Sequence of chain 1.B:
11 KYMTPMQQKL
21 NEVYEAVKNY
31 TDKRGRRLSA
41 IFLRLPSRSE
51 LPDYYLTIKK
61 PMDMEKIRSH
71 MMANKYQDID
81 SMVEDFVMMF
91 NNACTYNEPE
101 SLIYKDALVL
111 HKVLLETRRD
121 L

This protein binds this small molecule.
Small molecule (SMILES): O=c1nc2n(c3ccccc13)CC[C@@H]2CN1CCCCC1

Binding-site contacts:
Ligand atom CAD contacts residue ILE41 of chain 1.B at 4.2 Å (hydrophobic).
Ligand atom CAF contacts residue MET89 of chain 1.B at 4.2 Å (hydrophobic).
Ligand atom CAB contacts residue PHE42 of chain 1.B at 3.5 Å (hydrophobic).
Ligand atom OAK contacts residue ASN92 of chain 1.B at 3.9 Å.
Ligand atom CAL contacts residue PRO46 of chain 1.B at 4.1 Å (hydrophobic).
Ligand atom CAB contacts residue LEU45 of chain 1.B at 3.7 Å (hydrophobic).
Ligand atom NAG contacts residue ILE41 of chain 1.B at 4.2 Å.
Ligand atom CAD contacts residue LEU45 of chain 1.B at 4.0 Å (hydrophobic).
Ligand atom CAJ contacts residue TYR54 of chain 1.B at 3.0 Å (hydrophobic).
Ligand atom CAA contacts residue MET89 of chain 1.B at 3.8 Å (hydrophobic).
Ligand atom CAA contacts residue MET62 of chain 1.B at 2.9 Å (hydrophobic).
Ligand atom CAJ contacts residue ALA93 of chain 1.B at 4.0 Å (hydrophobic).
Ligand atom CAL contacts residue ILE41 of chain 1.B at 3.8 Å (hydrophobic).
Ligand atom CAC contacts residue PHE42 of chain 1.B at 4.0 Å (hydrophobic).
Ligand atom CAQ contacts residue ASN97 of chain 1.B at 3.7 Å.
Ligand atom CAC contacts residue LEU45 of chain 1.B at 3.6 Å (hydrophobic).
Ligand atom CAC contacts residue ARG44 of chain 1.B at 4.0 Å.
Ligand atom CAA contacts residue ASP63 of chain 1.B at 3.8 Å.
Ligand atom NAP contacts residue ASN97 of chain 1.B at 4.1 Å.
Ligand atom NAI contacts residue TYR54 of chain 1.B at 3.6 Å.
Ligand atom CAS contacts residue ASN97 of chain 1.B at 4.4 Å.
Ligand atom CAE contacts residue TYR54 of chain 1.B at 3.5 Å (hydrophobic).
Ligand atom OAK contacts residue TYR54 of chain 1.B at 2.3 Å (h-bond).
Ligand atom CAF contacts residue TYR54 of chain 1.B at 3.4 Å (hydrophobic).
Ligand atom CAF contacts residue MET62 of chain 1.B at 3.5 Å (hydrophobic).
Ligand atom CAU contacts residue ILE103 of chain 1.B at 3.9 Å (hydrophobic).
Ligand atom CAB contacts residue ASP63 of chain 1.B at 3.5 Å.
Ligand atom CAC contacts residue ILE41 of chain 1.B at 3.4 Å (hydrophobic).
Ligand atom CAU contacts residue ASN97 of chain 1.B at 3.9 Å.
Ligand atom CAM contacts residue ILE41 of chain 1.B at 3.6 Å (hydrophobic).
Ligand atom CAB contacts residue ARG44 of chain 1.B at 4.4 Å.
Ligand atom CAA contacts residue LEU45 of chain 1.B at 4.2 Å (hydrophobic).
Ligand atom CAB contacts residue MET62 of chain 1.B at 4.0 Å (hydrophobic).
Ligand atom CAO contacts residue ASN97 of chain 1.B at 4.0 Å.
Ligand atom CAT contacts residue ILE103 of chain 1.B at 4.3 Å (hydrophobic).
Ligand atom OAK contacts residue ALA93 of chain 1.B at 3.2 Å.
Ligand atom CAQ contacts residue TYR96 of chain 1.B at 3.7 Å (hydrophobic).
Ligand atom CAB contacts residue ILE41 of chain 1.B at 4.1 Å (hydrophobic).
Ligand atom CAA contacts residue PHE42 of chain 1.B at 4.2 Å (hydrophobic).
Ligand atom NAI contacts residue ASN97 of chain 1.B at 3.7 Å.